Sequence of chain 36.A:
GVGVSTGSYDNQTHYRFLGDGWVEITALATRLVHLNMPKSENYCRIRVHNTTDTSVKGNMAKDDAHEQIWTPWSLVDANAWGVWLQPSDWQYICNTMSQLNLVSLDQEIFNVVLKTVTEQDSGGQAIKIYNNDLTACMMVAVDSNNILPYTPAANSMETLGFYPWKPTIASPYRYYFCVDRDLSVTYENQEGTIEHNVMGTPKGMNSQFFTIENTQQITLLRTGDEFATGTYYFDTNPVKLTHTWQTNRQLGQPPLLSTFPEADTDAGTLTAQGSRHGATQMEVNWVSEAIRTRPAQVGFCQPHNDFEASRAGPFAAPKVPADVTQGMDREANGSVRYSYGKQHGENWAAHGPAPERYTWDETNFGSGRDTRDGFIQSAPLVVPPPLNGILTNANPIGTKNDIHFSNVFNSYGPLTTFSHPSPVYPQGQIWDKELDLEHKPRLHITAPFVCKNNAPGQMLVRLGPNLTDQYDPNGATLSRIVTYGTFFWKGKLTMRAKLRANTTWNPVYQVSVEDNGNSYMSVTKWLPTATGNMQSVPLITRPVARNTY

Binding-site contacts:
Ligand atom OP1 contacts residue ASP273 of chain 36.A at 3.3 Å.
Ligand atom OP1 contacts residue TYR271 of chain 36.A at 3.1 Å (h-bond).
Ligand atom OP2 contacts residue ASN491 of chain 36.A at 1.7 Å (h-bond).
Ligand atom C5' contacts residue ASN491 of chain 36.A at 4.0 Å.
Ligand atom P contacts residue TYR271 of chain 36.A at 4.5 Å.
Ligand atom P contacts residue ASP273 of chain 36.A at 2.8 Å.
Ligand atom P contacts residue PHE272 of chain 36.A at 4.3 Å.
Ligand atom P contacts residue ASN491 of chain 36.A at 3.0 Å.
Ligand atom OP2 contacts residue ASP273 of chain 36.A at 2.4 Å.
Ligand atom OP1 contacts residue ASN491 of chain 36.A at 3.6 Å.
Ligand atom O5' contacts residue ASP273 of chain 36.A at 4.1 Å.
Ligand atom C5' contacts residue ASP273 of chain 36.A at 3.8 Å.
Ligand atom O5' contacts residue ASN491 of chain 36.A at 3.5 Å (h-bond).
Ligand atom OP1 contacts residue PHE272 of chain 36.A at 3.4 Å.

A protein and the small-molecule ligand that binds it are described below.
Small molecule (SMILES): Nc1ncnc2c1ncn2[C@H]1C[C@H](O)[C@@H](COP(=O)(O)O)O1